Sequence of chain 1.C:
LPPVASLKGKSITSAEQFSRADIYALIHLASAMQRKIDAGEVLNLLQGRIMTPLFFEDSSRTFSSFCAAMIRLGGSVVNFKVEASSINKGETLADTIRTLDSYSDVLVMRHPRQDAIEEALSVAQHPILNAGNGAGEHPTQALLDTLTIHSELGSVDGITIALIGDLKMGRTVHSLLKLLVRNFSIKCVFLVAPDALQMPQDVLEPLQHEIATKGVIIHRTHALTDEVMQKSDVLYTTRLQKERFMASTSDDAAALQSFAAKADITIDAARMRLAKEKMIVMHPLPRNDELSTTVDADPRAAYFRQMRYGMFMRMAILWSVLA

Binding-site contacts:
Ligand atom C1 contacts residue ARG115 of chain 1.B at 3.7 Å.
Ligand atom O1 contacts residue ARG115 of chain 1.B at 2.8 Å (salt-bridge).
Ligand atom O5 contacts residue GLN246 of chain 1.B at 3.7 Å.
Ligand atom O1P contacts residue SER91 of chain 1.C at 3.0 Å (h-bond).
Ligand atom P contacts residue ARG66 of chain 1.B at 3.7 Å.
Ligand atom C1 contacts residue LEU290 of chain 1.B at 3.5 Å (hydrophobic).
Ligand atom O2P contacts residue ARG66 of chain 1.B at 3.6 Å (salt-bridge).
Ligand atom P contacts residue SER91 of chain 1.C at 3.6 Å.
Ligand atom O1 contacts residue THR67 of chain 1.B at 3.1 Å (h-bond).
Ligand atom O3P contacts residue SER91 of chain 1.C at 3.1 Å (h-bond).
Ligand atom O3 contacts residue LYS94 of chain 1.C at 3.0 Å (salt-bridge).
Ligand atom C2 contacts residue LEU290 of chain 1.B at 3.6 Å (hydrophobic).
Ligand atom N2 contacts residue LEU290 of chain 1.B at 2.8 Å (h-bond).
Ligand atom C2 contacts residue THR177 of chain 1.B at 3.7 Å.
Ligand atom O4 contacts residue ARG244 of chain 1.B at 2.8 Å (salt-bridge).
Ligand atom O3 contacts residue ARG176 of chain 1.B at 3.0 Å (salt-bridge).
Ligand atom O5 contacts residue ARG244 of chain 1.B at 2.8 Å (salt-bridge).
Ligand atom O1 contacts residue HIS143 of chain 1.B at 3.0 Å (h-bond).
Ligand atom C1P contacts residue THR67 of chain 1.B at 3.7 Å.
Ligand atom O2P contacts residue SER64 of chain 1.B at 2.7 Å (h-bond).
Ligand atom O3 contacts residue ARG115 of chain 1.B at 3.3 Å (salt-bridge).
Ligand atom O2P contacts residue THR67 of chain 1.B at 2.8 Å (h-bond).
Ligand atom O5 contacts residue LYS94 of chain 1.C at 2.8 Å (salt-bridge).
Ligand atom O1P contacts residue SER64 of chain 1.B at 3.8 Å.
Ligand atom C5 contacts residue GLN246 of chain 1.B at 3.5 Å.
Ligand atom O2P contacts residue ARG115 of chain 1.B at 3.1 Å (salt-bridge).
Ligand atom C3 contacts residue LEU290 of chain 1.B at 3.4 Å (hydrophobic).
Ligand atom O1P contacts residue ARG115 of chain 1.B at 2.9 Å (salt-bridge).
Ligand atom O2 contacts residue ARG176 of chain 1.B at 2.6 Å (salt-bridge).
Ligand atom O4 contacts residue GLN246 of chain 1.B at 3.0 Å (h-bond).
Ligand atom C5 contacts residue LEU290 of chain 1.B at 3.6 Å (hydrophobic).
Ligand atom P contacts residue ARG115 of chain 1.B at 3.5 Å.
Ligand atom C5 contacts residue ARG244 of chain 1.B at 3.4 Å.
Ligand atom O1P contacts residue LYS94 of chain 1.C at 2.7 Å (salt-bridge).
Ligand atom O3P contacts residue SER65 of chain 1.B at 2.9 Å (h-bond).
Ligand atom C1P contacts residue LEU290 of chain 1.B at 3.5 Å (hydrophobic).
Ligand atom P contacts residue SER65 of chain 1.B at 3.7 Å.
Ligand atom C4 contacts residue ARG176 of chain 1.B at 3.5 Å.
Ligand atom O3P contacts residue ARG66 of chain 1.B at 2.9 Å (salt-bridge).
Ligand atom C1P contacts residue ARG66 of chain 1.B at 3.5 Å.

Sequence of chain 1.B:
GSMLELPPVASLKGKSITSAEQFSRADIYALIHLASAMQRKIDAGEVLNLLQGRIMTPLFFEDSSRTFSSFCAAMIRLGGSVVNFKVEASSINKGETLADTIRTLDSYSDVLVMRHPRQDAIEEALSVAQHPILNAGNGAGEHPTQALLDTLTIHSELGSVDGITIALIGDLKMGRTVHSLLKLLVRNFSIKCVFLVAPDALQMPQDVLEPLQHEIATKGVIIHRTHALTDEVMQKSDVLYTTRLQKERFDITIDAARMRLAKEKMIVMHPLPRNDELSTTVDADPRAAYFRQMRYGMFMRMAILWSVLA

A small-molecule ligand and the protein it binds are described below.
Small molecule (SMILES): O=C(O)C[C@H](NC(=O)CP(=O)(O)O)C(=O)O